Binding-site contacts:
Ligand atom C19 contacts residue PRO28 of chain 1.A at 3.9 Å (hydrophobic).
Ligand atom C20 contacts residue PRO28 of chain 1.A at 3.7 Å (hydrophobic).
Ligand atom C11 contacts residue ALA77 of chain 1.A at 4.2 Å (hydrophobic).
Ligand atom O15 contacts residue TYR54 of chain 1.A at 2.5 Å (h-bond).
Ligand atom C22 contacts residue LEU191 of chain 1.A at 4.0 Å (hydrophobic).
Ligand atom C6 contacts residue ACT1 of chain 1.E at 4.0 Å.
Ligand atom C10 contacts residue ALA77 of chain 1.A at 3.5 Å (hydrophobic).
Ligand atom C4 contacts residue ACT1 of chain 1.E at 3.8 Å.
Ligand atom C23 contacts residue PRO28 of chain 1.A at 3.9 Å (hydrophobic).
Ligand atom C21 contacts residue LEU191 of chain 1.A at 3.8 Å (hydrophobic).
Ligand atom C20 contacts residue LEU23 of chain 1.A at 4.1 Å (hydrophobic).
Ligand atom C1 contacts residue ACT1 of chain 1.E at 3.6 Å.
Ligand atom N2 contacts residue GLY90 of chain 1.A at 4.0 Å.
Ligand atom C4 contacts residue HEM1 of chain 1.C at 4.0 Å.
Ligand atom O24 contacts residue ALA333 of chain 1.A at 3.4 Å.
Ligand atom O16 contacts residue TYR54 of chain 1.A at 4.0 Å.
Ligand atom C21 contacts residue PRO28 of chain 1.A at 3.7 Å (hydrophobic).
Ligand atom O24 contacts residue MET357 of chain 1.A at 3.6 Å.
Ligand atom C4 contacts residue LEU78 of chain 1.A at 3.9 Å (hydrophobic).
Ligand atom N2 contacts residue LEU78 of chain 1.A at 3.6 Å.
Ligand atom C7 contacts residue VAL331 of chain 1.A at 4.1 Å (hydrophobic).
Ligand atom C22 contacts residue PRO28 of chain 1.A at 3.6 Å (hydrophobic).
Ligand atom C09 contacts residue LEU440 of chain 1.A at 4.1 Å (hydrophobic).
Ligand atom C8 contacts residue LEU440 of chain 1.A at 3.7 Å (hydrophobic).
Ligand atom O16 contacts residue MET357 of chain 1.A at 4.0 Å.
Ligand atom C8 contacts residue VAL331 of chain 1.A at 4.1 Å (hydrophobic).
Ligand atom C09 contacts residue ALA333 of chain 1.A at 4.0 Å (hydrophobic).
Ligand atom N5 contacts residue ACT1 of chain 1.E at 3.8 Å.
Ligand atom C7 contacts residue LEU78 of chain 1.A at 4.1 Å (hydrophobic).
Ligand atom C14 contacts residue TYR54 of chain 1.A at 3.6 Å (hydrophobic).
Ligand atom N2 contacts residue ACT1 of chain 1.E at 3.3 Å (h-bond).
Ligand atom C3 contacts residue ACT1 of chain 1.E at 3.4 Å.
Ligand atom O15 contacts residue LEU32 of chain 1.A at 3.7 Å.
Ligand atom O15 contacts residue MET357 of chain 1.A at 3.8 Å.
Ligand atom C3 contacts residue LEU78 of chain 1.A at 3.9 Å (hydrophobic).
Ligand atom C1 contacts residue LEU78 of chain 1.A at 3.4 Å (hydrophobic).
Ligand atom C3 contacts residue GLY90 of chain 1.A at 4.0 Å.
Ligand atom N5 contacts residue LEU78 of chain 1.A at 3.6 Å.
Ligand atom C14 contacts residue MET357 of chain 1.A at 3.9 Å (hydrophobic).
Ligand atom C17 contacts residue VAL29 of chain 1.A at 3.5 Å (hydrophobic).

Sequence of chain 1.A:
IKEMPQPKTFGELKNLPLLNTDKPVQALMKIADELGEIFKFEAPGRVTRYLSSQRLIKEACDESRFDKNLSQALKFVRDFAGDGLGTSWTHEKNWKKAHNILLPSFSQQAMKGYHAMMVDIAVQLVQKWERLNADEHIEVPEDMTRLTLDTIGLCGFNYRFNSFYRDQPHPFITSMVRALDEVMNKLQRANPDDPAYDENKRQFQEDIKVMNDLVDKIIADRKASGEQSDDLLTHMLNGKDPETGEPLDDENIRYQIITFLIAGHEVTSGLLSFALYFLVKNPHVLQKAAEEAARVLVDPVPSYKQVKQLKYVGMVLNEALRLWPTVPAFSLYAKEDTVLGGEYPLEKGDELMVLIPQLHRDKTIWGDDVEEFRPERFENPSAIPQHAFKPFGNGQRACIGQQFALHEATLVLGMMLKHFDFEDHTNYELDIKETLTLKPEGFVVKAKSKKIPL

The protein below binds the small molecule below.
Small molecule (SMILES): O=C(CCCCCn1ccnc1)N[C@@H](Cc1ccccc1)C(=O)O